Binding-site contacts:
Ligand atom OAB contacts residue SER285 of chain 1.C at 3.6 Å.
Ligand atom CAK contacts residue TYR38 of chain 1.C at 3.9 Å (hydrophobic).
Ligand atom CAG contacts residue TYR38 of chain 1.C at 3.4 Å (hydrophobic).
Ligand atom CAQ contacts residue ALA163 of chain 1.C at 3.0 Å (hydrophobic).
Ligand atom CAL contacts residue GLY90 of chain 1.C at 3.5 Å.
Ligand atom CAG contacts residue PHE220 of chain 1.C at 4.0 Å (hydrophobic).
Ligand atom CAM contacts residue LEU212 of chain 1.C at 4.1 Å (hydrophobic).
Ligand atom CAL contacts residue SER162 of chain 1.C at 2.5 Å.
Ligand atom CAM contacts residue HIS284 of chain 1.C at 3.3 Å.
Ligand atom CAI contacts residue GLY90 of chain 1.C at 3.9 Å.
Ligand atom CAN contacts residue GLY91 of chain 1.C at 2.8 Å.
Ligand atom OAC contacts residue ILE217 of chain 1.C at 4.0 Å.
Ligand atom CAP contacts residue SER162 of chain 1.C at 2.9 Å.
Ligand atom CAK contacts residue HIS284 of chain 1.C at 3.8 Å.
Ligand atom CAL contacts residue HIS284 of chain 1.C at 3.8 Å.
Ligand atom CAO contacts residue ALA163 of chain 1.C at 4.1 Å (hydrophobic).
Ligand atom CAO contacts residue SER162 of chain 1.C at 2.9 Å.
Ligand atom OAA contacts residue GLY90 of chain 1.C at 3.2 Å (h-bond).
Ligand atom CAI contacts residue TYR38 of chain 1.C at 3.7 Å (hydrophobic).
Ligand atom CAM contacts residue SER162 of chain 1.C at 2.7 Å.
Ligand atom OAA contacts residue HIS284 of chain 1.C at 3.7 Å.
Ligand atom CAI contacts residue PHE220 of chain 1.C at 3.5 Å (hydrophobic).
Ligand atom CAQ contacts residue SER162 of chain 1.C at 2.7 Å.
Ligand atom CAM contacts residue PHE220 of chain 1.C at 4.1 Å (hydrophobic).
Ligand atom CAH contacts residue VAL211 of chain 1.C at 3.3 Å (hydrophobic).
Ligand atom CAN contacts residue ALA163 of chain 1.C at 3.2 Å (hydrophobic).
Ligand atom OAD contacts residue LEU193 of chain 1.C at 3.6 Å.
Ligand atom CAO contacts residue GLY91 of chain 1.C at 3.9 Å.
Ligand atom NAE contacts residue SER162 of chain 1.C at 4.0 Å.
Ligand atom OAA contacts residue TYR38 of chain 1.C at 3.7 Å.
Ligand atom OAA contacts residue SER162 of chain 1.C at 3.4 Å (h-bond).
Ligand atom CAG contacts residue ILE94 of chain 1.C at 3.9 Å (hydrophobic).
Ligand atom CAI contacts residue ILE94 of chain 1.C at 4.1 Å (hydrophobic).
Ligand atom CAL contacts residue GLY91 of chain 1.C at 3.6 Å.
Ligand atom OAB contacts residue HIS284 of chain 1.C at 3.2 Å.
Ligand atom CAN contacts residue GLY90 of chain 1.C at 3.1 Å.
Ligand atom CAN contacts residue SER162 of chain 1.C at 2.5 Å.
Ligand atom CAQ contacts residue GLY91 of chain 1.C at 3.0 Å.
Ligand atom CAP contacts residue LEU212 of chain 1.C at 4.0 Å (hydrophobic).
Ligand atom OAD contacts residue ALA163 of chain 1.C at 4.1 Å.

Sequence of chain 1.C:
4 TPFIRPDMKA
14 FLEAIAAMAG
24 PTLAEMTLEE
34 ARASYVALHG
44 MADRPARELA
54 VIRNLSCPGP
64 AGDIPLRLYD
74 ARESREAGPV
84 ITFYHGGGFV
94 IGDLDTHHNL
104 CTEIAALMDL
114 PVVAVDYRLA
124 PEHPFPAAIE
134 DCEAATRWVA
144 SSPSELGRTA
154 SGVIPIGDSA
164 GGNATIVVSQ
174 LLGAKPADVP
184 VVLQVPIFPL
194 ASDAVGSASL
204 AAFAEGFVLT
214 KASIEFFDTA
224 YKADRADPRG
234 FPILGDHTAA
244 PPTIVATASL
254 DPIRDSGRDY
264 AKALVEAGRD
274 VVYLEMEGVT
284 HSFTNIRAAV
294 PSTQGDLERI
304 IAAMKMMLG

This small molecule binds to this protein.
Small molecule (SMILES): CCCCCC(=O)Oc1ccc([N+](=O)[O-])cc1